The small molecule below binds the protein below.
Small molecule (SMILES): CC(=O)N[C@H]1[C@H]([C@H](O)[C@H](O)CO)O[C@@](O[C@H](CO)[C@@H](O)[C@@H]2O[C@@H](C(=O)O)C[C@H](O)[C@H]2NC(C)=O)(C(=O)O)C[C@@H]1O

Binding-site contacts:
Ligand atom C8 contacts residue GLN278 of chain 2.A at 3.7 Å.
Ligand atom C11 contacts residue HIS138 of chain 2.E at 3.4 Å.
Ligand atom C11 contacts residue THR276 of chain 2.A at 3.7 Å.
Ligand atom C11 contacts residue ASN272 of chain 2.A at 3.4 Å.
Ligand atom O9 contacts residue LYS68 of chain 2.A at 2.8 Å (salt-bridge).
Ligand atom O8 contacts residue ASN272 of chain 2.A at 3.5 Å (h-bond).
Ligand atom C11 contacts residue PHE65 of chain 2.A at 3.7 Å (hydrophobic).
Ligand atom O1B contacts residue SER274 of chain 2.A at 3.9 Å.
Ligand atom O8 contacts residue LYS68 of chain 2.A at 3.9 Å.
Ligand atom O8 contacts residue GLN278 of chain 2.A at 3.5 Å (h-bond).
Ligand atom N5 contacts residue GLN278 of chain 2.A at 3.7 Å.
Ligand atom C6 contacts residue ASN272 of chain 2.A at 3.5 Å.
Ligand atom O1A contacts residue SER274 of chain 2.A at 2.3 Å (h-bond).
Ligand atom O9 contacts residue LEU67 of chain 2.A at 3.2 Å.
Ligand atom C4 contacts residue ASN272 of chain 2.A at 4.0 Å.
Ligand atom O10 contacts residue LEU62 of chain 2.A at 3.6 Å.
Ligand atom C11 contacts residue GLN278 of chain 2.A at 3.4 Å.
Ligand atom O1B contacts residue THR276 of chain 2.A at 2.8 Å (h-bond).
Ligand atom C10 contacts residue LEU62 of chain 2.A at 3.9 Å (hydrophobic).
Ligand atom C9 contacts residue GLN278 of chain 2.A at 3.2 Å.
Ligand atom N5 contacts residue ASN272 of chain 2.A at 3.1 Å (h-bond).
Ligand atom C9 contacts residue LEU67 of chain 2.A at 3.9 Å (hydrophobic).
Ligand atom C11 contacts residue LEU62 of chain 2.A at 4.0 Å (hydrophobic).
Ligand atom O1A contacts residue LYS68 of chain 2.A at 3.2 Å (salt-bridge).
Ligand atom O8 contacts residue THR276 of chain 2.A at 3.2 Å.
Ligand atom O1B contacts residue ASN272 of chain 2.A at 3.7 Å.
Ligand atom C1 contacts residue THR276 of chain 2.A at 3.5 Å.
Ligand atom C10 contacts residue PHE75 of chain 2.B at 3.9 Å (hydrophobic).
Ligand atom C10 contacts residue ASN272 of chain 2.A at 3.7 Å.
Ligand atom C10 contacts residue GLN278 of chain 2.A at 4.0 Å.
Ligand atom O1B contacts residue LYS68 of chain 2.A at 3.7 Å.
Ligand atom O1A contacts residue THR276 of chain 2.A at 3.4 Å (h-bond).
Ligand atom C1 contacts residue LYS68 of chain 2.A at 3.8 Å.
Ligand atom C11 contacts residue PHE75 of chain 2.B at 3.5 Å (hydrophobic).
Ligand atom C11 contacts residue PHE270 of chain 2.A at 3.8 Å (hydrophobic).
Ligand atom C5 contacts residue ASN272 of chain 2.A at 3.9 Å.
Ligand atom C9 contacts residue LYS68 of chain 2.A at 3.8 Å.
Ligand atom O10 contacts residue PHE75 of chain 2.B at 3.5 Å.
Ligand atom C1 contacts residue SER274 of chain 2.A at 3.4 Å.
Ligand atom C7 contacts residue GLN278 of chain 2.A at 3.8 Å.

Sequence of chain 2.B:
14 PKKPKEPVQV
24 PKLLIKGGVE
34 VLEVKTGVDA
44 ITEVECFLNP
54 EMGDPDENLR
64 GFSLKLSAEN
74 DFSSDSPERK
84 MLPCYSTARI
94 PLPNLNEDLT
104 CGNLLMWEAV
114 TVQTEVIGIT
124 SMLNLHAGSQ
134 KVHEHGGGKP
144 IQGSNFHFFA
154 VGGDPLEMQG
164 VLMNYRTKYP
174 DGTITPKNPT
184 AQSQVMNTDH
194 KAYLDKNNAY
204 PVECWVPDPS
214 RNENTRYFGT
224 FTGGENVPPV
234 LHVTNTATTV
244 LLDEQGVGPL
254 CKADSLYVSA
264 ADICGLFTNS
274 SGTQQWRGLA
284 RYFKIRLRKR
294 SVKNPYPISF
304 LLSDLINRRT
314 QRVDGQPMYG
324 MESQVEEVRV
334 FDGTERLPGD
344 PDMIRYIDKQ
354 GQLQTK

Sequence of chain 2.A:
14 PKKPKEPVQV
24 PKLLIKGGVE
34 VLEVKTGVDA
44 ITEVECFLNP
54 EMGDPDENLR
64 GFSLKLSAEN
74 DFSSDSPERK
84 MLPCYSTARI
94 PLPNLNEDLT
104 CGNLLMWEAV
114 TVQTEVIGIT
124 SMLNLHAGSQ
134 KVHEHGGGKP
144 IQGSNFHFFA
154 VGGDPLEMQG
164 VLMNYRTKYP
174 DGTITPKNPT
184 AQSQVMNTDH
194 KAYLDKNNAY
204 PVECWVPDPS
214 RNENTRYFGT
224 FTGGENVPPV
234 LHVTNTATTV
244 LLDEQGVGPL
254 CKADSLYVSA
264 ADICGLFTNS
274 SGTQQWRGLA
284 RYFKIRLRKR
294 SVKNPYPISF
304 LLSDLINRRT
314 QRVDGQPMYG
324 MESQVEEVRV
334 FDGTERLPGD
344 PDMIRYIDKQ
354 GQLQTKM

Sequence of chain 2.E:
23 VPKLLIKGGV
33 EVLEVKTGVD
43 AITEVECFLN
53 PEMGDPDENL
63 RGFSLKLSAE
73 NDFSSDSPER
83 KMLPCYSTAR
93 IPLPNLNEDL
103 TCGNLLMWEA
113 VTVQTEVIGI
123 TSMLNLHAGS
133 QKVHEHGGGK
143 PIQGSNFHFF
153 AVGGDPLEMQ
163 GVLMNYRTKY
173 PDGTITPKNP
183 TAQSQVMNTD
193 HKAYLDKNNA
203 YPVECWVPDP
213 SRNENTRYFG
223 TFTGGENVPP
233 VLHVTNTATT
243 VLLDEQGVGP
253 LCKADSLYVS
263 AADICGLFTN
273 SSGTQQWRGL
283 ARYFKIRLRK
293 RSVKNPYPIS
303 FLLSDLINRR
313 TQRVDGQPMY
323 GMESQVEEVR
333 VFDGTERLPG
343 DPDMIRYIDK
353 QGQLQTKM